This protein binds this small molecule.
Small molecule (SMILES): CC(=O)N[C@H]1[C@H](O[C@H]2[C@H](O)[C@@H](NC(C)=O)CO[C@@H]2CO)O[C@H](CO)[C@@H](O[C@@H]2O[C@H](CO)[C@@H](O)[C@H](O)[C@@H]2O)[C@@H]1O

Sequence of chain 1.C:
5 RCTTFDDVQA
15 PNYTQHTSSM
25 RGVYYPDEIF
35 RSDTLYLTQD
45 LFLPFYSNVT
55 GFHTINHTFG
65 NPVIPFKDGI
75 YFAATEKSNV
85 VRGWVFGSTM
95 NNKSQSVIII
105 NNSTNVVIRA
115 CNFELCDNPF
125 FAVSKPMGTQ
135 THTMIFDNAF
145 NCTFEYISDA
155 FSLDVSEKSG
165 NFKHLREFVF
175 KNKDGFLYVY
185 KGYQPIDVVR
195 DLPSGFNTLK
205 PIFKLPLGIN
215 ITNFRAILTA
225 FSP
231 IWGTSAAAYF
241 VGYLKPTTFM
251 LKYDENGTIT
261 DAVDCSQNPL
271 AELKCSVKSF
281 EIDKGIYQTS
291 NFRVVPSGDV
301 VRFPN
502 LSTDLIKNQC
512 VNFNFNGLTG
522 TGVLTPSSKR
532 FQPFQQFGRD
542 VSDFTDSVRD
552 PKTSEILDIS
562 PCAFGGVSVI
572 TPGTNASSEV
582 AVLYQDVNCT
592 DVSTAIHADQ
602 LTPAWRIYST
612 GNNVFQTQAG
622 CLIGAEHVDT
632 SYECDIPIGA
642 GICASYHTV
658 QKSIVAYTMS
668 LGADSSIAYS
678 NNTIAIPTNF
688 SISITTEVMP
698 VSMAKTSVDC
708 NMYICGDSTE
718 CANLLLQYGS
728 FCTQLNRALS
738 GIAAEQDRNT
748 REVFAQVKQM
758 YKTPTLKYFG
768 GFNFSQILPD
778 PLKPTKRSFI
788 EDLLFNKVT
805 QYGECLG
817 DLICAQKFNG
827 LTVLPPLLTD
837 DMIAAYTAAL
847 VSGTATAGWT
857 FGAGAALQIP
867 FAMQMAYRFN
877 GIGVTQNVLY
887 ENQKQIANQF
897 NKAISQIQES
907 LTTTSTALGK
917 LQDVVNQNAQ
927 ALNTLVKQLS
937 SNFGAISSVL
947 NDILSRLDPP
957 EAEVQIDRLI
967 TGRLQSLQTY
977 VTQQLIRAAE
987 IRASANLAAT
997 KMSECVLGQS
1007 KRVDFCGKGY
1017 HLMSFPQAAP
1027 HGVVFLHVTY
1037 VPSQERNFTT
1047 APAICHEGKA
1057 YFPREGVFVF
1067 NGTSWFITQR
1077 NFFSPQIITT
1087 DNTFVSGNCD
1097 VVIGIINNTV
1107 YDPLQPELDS

Binding-site contacts:
Ligand atom C5 contacts residue ASN589 of chain 1.B at 3.6 Å.
Ligand atom N2 contacts residue ASN589 of chain 1.B at 2.8 Å (h-bond).
Ligand atom C8 contacts residue LEU818 of chain 1.C at 3.3 Å (hydrophobic).
Ligand atom C3 contacts residue ASN589 of chain 1.B at 3.8 Å.
Ligand atom C4 contacts residue ASN589 of chain 1.B at 4.2 Å.
Ligand atom O5 contacts residue ASN589 of chain 1.B at 2.3 Å (h-bond).
Ligand atom C7 contacts residue ILE819 of chain 1.C at 4.4 Å (hydrophobic).
Ligand atom C7 contacts residue CYS820 of chain 1.C at 4.5 Å (hydrophobic).
Ligand atom C7 contacts residue LEU818 of chain 1.C at 4.0 Å (hydrophobic).
Ligand atom O7 contacts residue ILE819 of chain 1.C at 3.5 Å.
Ligand atom O7 contacts residue LEU818 of chain 1.C at 3.8 Å.
Ligand atom O7 contacts residue CYS820 of chain 1.C at 4.0 Å.
Ligand atom C1 contacts residue ASN589 of chain 1.B at 1.4 Å.
Ligand atom C8 contacts residue ASN589 of chain 1.B at 4.0 Å.
Ligand atom C2 contacts residue ASN589 of chain 1.B at 2.5 Å.
Ligand atom C7 contacts residue ASN589 of chain 1.B at 3.8 Å.

Sequence of chain 1.B:
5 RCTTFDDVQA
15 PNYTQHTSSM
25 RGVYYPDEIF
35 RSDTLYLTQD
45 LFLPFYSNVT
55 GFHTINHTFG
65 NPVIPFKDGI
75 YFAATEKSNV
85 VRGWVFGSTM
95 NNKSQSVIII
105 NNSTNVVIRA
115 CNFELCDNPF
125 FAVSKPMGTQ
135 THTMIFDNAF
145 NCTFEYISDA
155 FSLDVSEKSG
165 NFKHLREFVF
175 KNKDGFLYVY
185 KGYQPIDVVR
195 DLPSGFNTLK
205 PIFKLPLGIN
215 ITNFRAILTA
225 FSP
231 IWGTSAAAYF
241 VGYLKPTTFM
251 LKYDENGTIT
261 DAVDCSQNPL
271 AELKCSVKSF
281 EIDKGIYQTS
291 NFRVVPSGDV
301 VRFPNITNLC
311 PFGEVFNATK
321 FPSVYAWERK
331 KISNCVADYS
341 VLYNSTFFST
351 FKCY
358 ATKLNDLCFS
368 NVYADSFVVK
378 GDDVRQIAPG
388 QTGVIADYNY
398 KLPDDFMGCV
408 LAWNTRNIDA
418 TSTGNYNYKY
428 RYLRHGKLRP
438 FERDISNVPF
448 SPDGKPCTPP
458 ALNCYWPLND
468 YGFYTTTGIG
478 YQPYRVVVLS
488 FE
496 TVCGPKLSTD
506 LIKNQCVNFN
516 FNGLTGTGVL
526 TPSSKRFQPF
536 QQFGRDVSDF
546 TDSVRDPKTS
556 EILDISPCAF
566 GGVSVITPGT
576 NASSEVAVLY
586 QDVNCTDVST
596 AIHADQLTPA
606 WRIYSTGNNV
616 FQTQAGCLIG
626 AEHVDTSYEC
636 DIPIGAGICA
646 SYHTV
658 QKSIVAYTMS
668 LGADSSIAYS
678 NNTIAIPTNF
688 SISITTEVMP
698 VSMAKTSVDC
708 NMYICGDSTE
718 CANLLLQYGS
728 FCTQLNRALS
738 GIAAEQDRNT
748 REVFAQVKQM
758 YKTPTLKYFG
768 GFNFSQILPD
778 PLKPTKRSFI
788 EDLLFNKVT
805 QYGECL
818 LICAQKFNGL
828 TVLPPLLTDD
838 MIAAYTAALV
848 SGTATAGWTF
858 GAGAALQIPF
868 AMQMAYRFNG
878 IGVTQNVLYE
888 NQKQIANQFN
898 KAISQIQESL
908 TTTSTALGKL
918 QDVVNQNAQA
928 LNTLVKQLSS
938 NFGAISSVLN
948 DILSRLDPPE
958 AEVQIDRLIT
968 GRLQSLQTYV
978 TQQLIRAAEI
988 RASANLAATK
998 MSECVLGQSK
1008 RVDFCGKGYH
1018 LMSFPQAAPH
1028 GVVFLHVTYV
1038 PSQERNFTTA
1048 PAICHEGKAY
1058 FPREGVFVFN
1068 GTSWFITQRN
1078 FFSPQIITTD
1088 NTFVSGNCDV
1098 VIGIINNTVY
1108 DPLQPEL